Binding-site contacts:
Ligand atom C1 contacts residue ASN166 of chain 1.A at 1.4 Å.
Ligand atom N2 contacts residue THR239 of chain 1.A at 4.3 Å.
Ligand atom C7 contacts residue TRP237 of chain 1.A at 4.0 Å (hydrophobic).
Ligand atom C1 contacts residue TRP237 of chain 1.A at 4.5 Å (hydrophobic).
Ligand atom O7 contacts residue ASN166 of chain 1.A at 3.4 Å (h-bond).
Ligand atom O7 contacts residue THR239 of chain 1.A at 4.1 Å.
Ligand atom C8 contacts residue ASN166 of chain 1.A at 4.3 Å.
Ligand atom C8 contacts residue TRP237 of chain 1.A at 3.8 Å (hydrophobic).
Ligand atom C7 contacts residue ASN166 of chain 1.A at 3.4 Å.
Ligand atom C8 contacts residue THR239 of chain 1.A at 3.5 Å.
Ligand atom C7 contacts residue THR239 of chain 1.A at 3.8 Å.
Ligand atom C5 contacts residue ASN166 of chain 1.A at 3.7 Å.
Ligand atom C2 contacts residue ASN166 of chain 1.A at 2.4 Å.
Ligand atom N2 contacts residue TRP237 of chain 1.A at 3.4 Å (h-bond).
Ligand atom O5 contacts residue ASN166 of chain 1.A at 2.4 Å (h-bond).
Ligand atom C4 contacts residue ASN166 of chain 1.A at 4.2 Å.
Ligand atom C2 contacts residue TRP237 of chain 1.A at 4.4 Å (hydrophobic).
Ligand atom N2 contacts residue ASN166 of chain 1.A at 2.9 Å (h-bond).
Ligand atom C3 contacts residue ASN166 of chain 1.A at 3.8 Å.

Sequence of chain 1.A:
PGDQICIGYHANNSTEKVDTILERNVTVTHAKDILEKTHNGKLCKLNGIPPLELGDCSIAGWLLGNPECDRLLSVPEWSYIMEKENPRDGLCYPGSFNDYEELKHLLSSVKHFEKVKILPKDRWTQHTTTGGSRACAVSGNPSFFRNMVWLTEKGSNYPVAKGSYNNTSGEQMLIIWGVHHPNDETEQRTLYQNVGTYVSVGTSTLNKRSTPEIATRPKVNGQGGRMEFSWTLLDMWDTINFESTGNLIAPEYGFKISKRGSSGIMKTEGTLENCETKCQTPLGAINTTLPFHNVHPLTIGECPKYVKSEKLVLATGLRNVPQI

The protein below binds the small molecule below.
Small molecule (SMILES): CC(=O)N[C@@H]1[C@@H](O)[C@H](O)[C@@H](CO)O[C@H]1O